Sequence of chain 1.A:
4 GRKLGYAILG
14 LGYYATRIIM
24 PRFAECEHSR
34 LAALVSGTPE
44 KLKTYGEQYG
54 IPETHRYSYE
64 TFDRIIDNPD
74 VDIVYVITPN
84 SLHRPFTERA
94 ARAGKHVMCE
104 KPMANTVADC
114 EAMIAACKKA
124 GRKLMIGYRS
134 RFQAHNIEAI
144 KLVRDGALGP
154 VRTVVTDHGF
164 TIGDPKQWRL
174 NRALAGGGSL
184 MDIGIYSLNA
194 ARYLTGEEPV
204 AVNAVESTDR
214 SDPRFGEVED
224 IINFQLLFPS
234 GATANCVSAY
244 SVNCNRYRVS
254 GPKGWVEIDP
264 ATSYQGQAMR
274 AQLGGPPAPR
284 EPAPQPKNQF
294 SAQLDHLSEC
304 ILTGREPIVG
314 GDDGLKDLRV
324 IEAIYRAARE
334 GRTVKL

The small molecule below binds the protein below.
Small molecule (SMILES): OC[C@@H](O)[C@@H](O)[C@H](O)[C@@H](O)CO

Binding-site contacts:
Ligand atom C2 contacts residue GLU302 of chain 1.A at 4.2 Å.
Ligand atom O4 contacts residue LYS290 of chain 1.A at 2.9 Å (salt-bridge).
Ligand atom C5 contacts residue GLU302 of chain 1.A at 4.1 Å.
Ligand atom C2 contacts residue LYS290 of chain 1.A at 4.2 Å.
Ligand atom O6 contacts residue ALA295 of chain 1.A at 4.4 Å.
Ligand atom C6 contacts residue ASP298 of chain 1.A at 4.5 Å.
Ligand atom O2 contacts residue LYS290 of chain 1.A at 3.5 Å (salt-bridge).
Ligand atom O6 contacts residue HIS299 of chain 1.A at 3.1 Å (h-bond).
Ligand atom C3 contacts residue GLU302 of chain 1.A at 4.5 Å.
Ligand atom O6 contacts residue GLU302 of chain 1.A at 2.9 Å (salt-bridge).
Ligand atom C4 contacts residue GLU302 of chain 1.A at 3.5 Å.
Ligand atom O4 contacts residue ASP298 of chain 1.A at 3.8 Å.
Ligand atom C6 contacts residue PHE135 of chain 1.A at 4.3 Å (hydrophobic).
Ligand atom C3 contacts residue LYS290 of chain 1.A at 4.2 Å.
Ligand atom O3 contacts residue LYS290 of chain 1.A at 3.6 Å.
Ligand atom C5 contacts residue ALA295 of chain 1.A at 4.0 Å (hydrophobic).
Ligand atom O4 contacts residue GLU302 of chain 1.A at 2.6 Å (salt-bridge).
Ligand atom C6 contacts residue GLU302 of chain 1.A at 3.5 Å.
Ligand atom C6 contacts residue ALA295 of chain 1.A at 3.2 Å (hydrophobic).
Ligand atom C6 contacts residue HIS299 of chain 1.A at 3.5 Å.
Ligand atom C4 contacts residue LYS290 of chain 1.A at 4.1 Å.
Ligand atom O2 contacts residue GLU30 of chain 1.A at 3.4 Å (salt-bridge).